Sequence of chain 1.F:
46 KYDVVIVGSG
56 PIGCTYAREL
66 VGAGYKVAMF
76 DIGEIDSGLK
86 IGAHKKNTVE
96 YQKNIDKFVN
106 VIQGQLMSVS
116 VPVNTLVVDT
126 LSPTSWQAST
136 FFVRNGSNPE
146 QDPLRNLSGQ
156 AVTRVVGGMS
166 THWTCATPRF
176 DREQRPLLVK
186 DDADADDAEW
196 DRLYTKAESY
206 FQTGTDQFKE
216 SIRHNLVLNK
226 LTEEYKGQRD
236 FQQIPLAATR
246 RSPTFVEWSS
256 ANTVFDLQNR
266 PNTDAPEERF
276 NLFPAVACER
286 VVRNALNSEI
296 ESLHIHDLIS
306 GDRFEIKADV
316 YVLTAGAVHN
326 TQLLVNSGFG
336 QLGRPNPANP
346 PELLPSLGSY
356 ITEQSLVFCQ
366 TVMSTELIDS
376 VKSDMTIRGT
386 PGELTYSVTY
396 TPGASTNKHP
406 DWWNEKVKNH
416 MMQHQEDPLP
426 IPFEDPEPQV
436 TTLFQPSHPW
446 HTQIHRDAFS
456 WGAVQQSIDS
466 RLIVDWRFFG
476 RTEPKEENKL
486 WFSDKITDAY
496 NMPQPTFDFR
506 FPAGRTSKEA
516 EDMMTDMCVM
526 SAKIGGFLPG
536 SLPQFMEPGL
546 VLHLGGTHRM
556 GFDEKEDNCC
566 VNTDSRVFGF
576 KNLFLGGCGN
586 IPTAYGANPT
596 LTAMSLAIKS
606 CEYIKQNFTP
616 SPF

Binding-site contacts:
Ligand atom C6 contacts residue LEU545 of chain 1.F at 4.0 Å (hydrophobic).
Ligand atom O4 contacts residue HIS548 of chain 1.F at 3.4 Å (h-bond).
Ligand atom F2 contacts residue GLN448 of chain 1.F at 3.1 Å.
Ligand atom O3 contacts residue FAD1 of chain 1.X at 3.2 Å.
Ligand atom F2 contacts residue THR169 of chain 1.F at 3.2 Å.
Ligand atom C5 contacts residue FAD1 of chain 1.X at 4.2 Å.
Ligand atom O6 contacts residue VAL546 of chain 1.F at 3.9 Å.
Ligand atom C2 contacts residue THR169 of chain 1.F at 3.9 Å.
Ligand atom O1 contacts residue GLN448 of chain 1.F at 3.0 Å (h-bond).
Ligand atom C3 contacts residue HIS548 of chain 1.F at 3.7 Å.
Ligand atom F2 contacts residue ASN593 of chain 1.F at 3.5 Å.
Ligand atom C4 contacts residue PHE474 of chain 1.F at 4.2 Å (hydrophobic).
Ligand atom C1 contacts residue ARG472 of chain 1.F at 4.0 Å.
Ligand atom O6 contacts residue LEU545 of chain 1.F at 3.3 Å (h-bond).
Ligand atom O1 contacts residue HIS450 of chain 1.F at 3.2 Å.
Ligand atom C2 contacts residue GLN448 of chain 1.F at 3.5 Å.
Ligand atom C2 contacts residue ASN593 of chain 1.F at 3.8 Å.
Ligand atom O1 contacts residue ASP452 of chain 1.F at 3.0 Å (salt-bridge).
Ligand atom O1 contacts residue ARG472 of chain 1.F at 3.0 Å.
Ligand atom C3 contacts residue ASN593 of chain 1.F at 3.8 Å.
Ligand atom C2 contacts residue FAD1 of chain 1.X at 3.9 Å.
Ligand atom C4 contacts residue FAD1 of chain 1.X at 4.1 Å.
Ligand atom O4 contacts residue VAL546 of chain 1.F at 2.7 Å (h-bond).
Ligand atom C1 contacts residue ASP452 of chain 1.F at 3.1 Å.
Ligand atom O5 contacts residue ASP452 of chain 1.F at 3.6 Å (salt-bridge).
Ligand atom F2 contacts residue FAD1 of chain 1.X at 3.0 Å.
Ligand atom O4 contacts residue FAD1 of chain 1.X at 3.4 Å.
Ligand atom C3 contacts residue FAD1 of chain 1.X at 3.5 Å.
Ligand atom C4 contacts residue VAL546 of chain 1.F at 3.5 Å (hydrophobic).
Ligand atom C6 contacts residue LEU361 of chain 1.F at 4.2 Å (hydrophobic).
Ligand atom C2 contacts residue PHE474 of chain 1.F at 3.9 Å (hydrophobic).
Ligand atom C4 contacts residue HIS548 of chain 1.F at 3.7 Å.
Ligand atom C1 contacts residue THR169 of chain 1.F at 3.6 Å.
Ligand atom O5 contacts residue ARG472 of chain 1.F at 3.9 Å.
Ligand atom O3 contacts residue ASN593 of chain 1.F at 2.8 Å (h-bond).
Ligand atom C6 contacts residue VAL546 of chain 1.F at 3.7 Å (hydrophobic).
Ligand atom O6 contacts residue FAD1 of chain 1.X at 4.0 Å.
Ligand atom C1 contacts residue GLN448 of chain 1.F at 3.8 Å.
Ligand atom O1 contacts residue PHE474 of chain 1.F at 3.9 Å.
Ligand atom O3 contacts residue HIS548 of chain 1.F at 2.5 Å (h-bond).

This protein binds this small molecule.
Small molecule (SMILES): OC[C@H]1O[C@@H](O)[C@H](F)[C@@H](O)[C@@H]1O